Binding-site contacts:
Ligand atom C16 contacts residue ALA313 of chain 1.A at 4.1 Å (hydrophobic).
Ligand atom C16 contacts residue LEU314 of chain 1.A at 4.2 Å (hydrophobic).
Ligand atom C7 contacts residue LEU756 of chain 1.A at 4.2 Å (hydrophobic).
Ligand atom C1 contacts residue TRP317 of chain 1.A at 4.4 Å (hydrophobic).
Ligand atom C8 contacts residue SER755 of chain 1.A at 4.2 Å.
Ligand atom C24 contacts residue ALA310 of chain 1.A at 3.9 Å (hydrophobic).
Ligand atom C22 contacts residue LEU314 of chain 1.A at 4.0 Å (hydrophobic).
Ligand atom C15 contacts residue SER755 of chain 1.A at 3.9 Å.
Ligand atom C17 contacts residue LEU314 of chain 1.A at 4.0 Å (hydrophobic).
Ligand atom C4 contacts residue LEU756 of chain 1.A at 4.5 Å (hydrophobic).
Ligand atom C27 contacts residue ILE223 of chain 1.A at 4.4 Å (hydrophobic).
Ligand atom C15 contacts residue ALA313 of chain 1.A at 4.3 Å (hydrophobic).
Ligand atom C6 contacts residue SER755 of chain 1.A at 4.0 Å.
Ligand atom C3 contacts residue ASN752 of chain 1.A at 4.3 Å.
Ligand atom C26 contacts residue LEU307 of chain 1.A at 3.8 Å (hydrophobic).
Ligand atom C16 contacts residue ALA310 of chain 1.A at 4.2 Å (hydrophobic).
Ligand atom C15 contacts residue LEU759 of chain 1.A at 4.1 Å (hydrophobic).
Ligand atom C16 contacts residue LEU759 of chain 1.A at 4.3 Å (hydrophobic).
Ligand atom C5 contacts residue LEU756 of chain 1.A at 4.5 Å (hydrophobic).
Ligand atom C12 contacts residue LEU314 of chain 1.A at 4.5 Å (hydrophobic).
Ligand atom C6 contacts residue ASN752 of chain 1.A at 4.2 Å.
Ligand atom C7 contacts residue SER755 of chain 1.A at 3.1 Å.
Ligand atom C22 contacts residue ALA310 of chain 1.A at 3.9 Å (hydrophobic).
Ligand atom C4 contacts residue ASN752 of chain 1.A at 4.5 Å.
Ligand atom C20 contacts residue LEU314 of chain 1.A at 4.3 Å (hydrophobic).
Ligand atom C6 contacts residue LEU756 of chain 1.A at 3.7 Å (hydrophobic).
Ligand atom C21 contacts residue LEU314 of chain 1.A at 3.8 Å (hydrophobic).
Ligand atom C14 contacts residue SER755 of chain 1.A at 4.0 Å.
Ligand atom C26 contacts residue ALA310 of chain 1.A at 4.3 Å (hydrophobic).

A small-molecule ligand and the protein it binds are described below.
Small molecule (SMILES): CC(C)CCC[C@@H](C)[C@H]1CC[C@H]2[C@@H]3CC=C4C[C@@H](O)CC[C@]4(C)[C@H]3CC[C@]12C

Sequence of chain 1.A:
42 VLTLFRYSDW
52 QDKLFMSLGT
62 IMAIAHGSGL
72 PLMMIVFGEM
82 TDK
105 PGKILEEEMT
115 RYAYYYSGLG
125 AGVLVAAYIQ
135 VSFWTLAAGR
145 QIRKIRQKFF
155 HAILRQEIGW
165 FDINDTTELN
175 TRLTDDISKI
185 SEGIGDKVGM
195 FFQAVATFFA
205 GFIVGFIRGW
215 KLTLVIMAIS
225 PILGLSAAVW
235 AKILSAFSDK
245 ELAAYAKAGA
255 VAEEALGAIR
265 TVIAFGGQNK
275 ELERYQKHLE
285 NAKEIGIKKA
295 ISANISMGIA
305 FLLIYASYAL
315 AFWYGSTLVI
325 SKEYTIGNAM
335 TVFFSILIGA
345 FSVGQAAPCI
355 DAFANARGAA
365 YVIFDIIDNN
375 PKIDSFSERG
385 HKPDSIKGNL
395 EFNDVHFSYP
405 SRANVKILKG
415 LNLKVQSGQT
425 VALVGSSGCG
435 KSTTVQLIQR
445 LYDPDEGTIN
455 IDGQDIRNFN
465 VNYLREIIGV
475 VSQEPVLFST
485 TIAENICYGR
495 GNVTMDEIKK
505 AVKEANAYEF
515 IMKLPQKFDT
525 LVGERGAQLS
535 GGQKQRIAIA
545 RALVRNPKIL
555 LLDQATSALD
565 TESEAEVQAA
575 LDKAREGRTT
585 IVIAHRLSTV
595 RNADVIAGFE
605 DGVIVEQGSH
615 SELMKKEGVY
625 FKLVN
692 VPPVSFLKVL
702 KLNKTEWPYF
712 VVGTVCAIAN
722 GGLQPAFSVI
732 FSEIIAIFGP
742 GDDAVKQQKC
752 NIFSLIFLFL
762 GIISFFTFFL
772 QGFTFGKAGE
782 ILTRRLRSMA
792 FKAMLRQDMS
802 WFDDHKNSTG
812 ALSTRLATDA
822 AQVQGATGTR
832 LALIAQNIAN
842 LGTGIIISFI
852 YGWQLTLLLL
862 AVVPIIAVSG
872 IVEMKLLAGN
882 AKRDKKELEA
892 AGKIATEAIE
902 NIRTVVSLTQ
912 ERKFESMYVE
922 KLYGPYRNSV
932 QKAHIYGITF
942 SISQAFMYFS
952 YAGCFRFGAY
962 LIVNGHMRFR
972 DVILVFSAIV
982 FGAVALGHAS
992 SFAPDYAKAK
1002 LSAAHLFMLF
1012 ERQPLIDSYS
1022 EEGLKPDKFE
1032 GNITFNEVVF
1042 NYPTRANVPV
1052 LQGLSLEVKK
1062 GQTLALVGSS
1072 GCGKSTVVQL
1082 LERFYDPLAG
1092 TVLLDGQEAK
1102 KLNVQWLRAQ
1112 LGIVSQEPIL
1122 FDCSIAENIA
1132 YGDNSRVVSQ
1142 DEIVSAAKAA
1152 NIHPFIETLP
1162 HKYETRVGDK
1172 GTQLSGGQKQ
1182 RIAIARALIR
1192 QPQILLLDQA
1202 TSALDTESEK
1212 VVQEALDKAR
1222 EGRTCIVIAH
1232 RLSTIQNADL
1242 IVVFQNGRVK